Sequence of chain 1.A:
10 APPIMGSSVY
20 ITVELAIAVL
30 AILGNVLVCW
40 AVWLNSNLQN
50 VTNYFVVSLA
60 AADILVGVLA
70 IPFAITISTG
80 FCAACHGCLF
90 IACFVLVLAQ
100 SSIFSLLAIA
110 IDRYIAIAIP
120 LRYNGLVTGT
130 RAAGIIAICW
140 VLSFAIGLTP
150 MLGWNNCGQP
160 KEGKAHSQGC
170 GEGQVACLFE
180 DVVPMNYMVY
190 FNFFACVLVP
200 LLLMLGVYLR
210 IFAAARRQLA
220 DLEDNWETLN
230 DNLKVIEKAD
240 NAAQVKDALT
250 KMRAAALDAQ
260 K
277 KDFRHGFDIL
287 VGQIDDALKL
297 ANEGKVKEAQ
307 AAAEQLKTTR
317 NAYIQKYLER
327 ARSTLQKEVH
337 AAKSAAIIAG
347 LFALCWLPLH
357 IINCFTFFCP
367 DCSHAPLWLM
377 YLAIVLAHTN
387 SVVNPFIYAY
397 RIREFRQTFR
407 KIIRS

The protein below binds the small molecule below.
Small molecule (SMILES): Cn1c(=O)c2[nH]cnc2n(C)c1=O

Binding-site contacts:
Ligand atom C8 contacts residue PHE178 of chain 1.A at 3.7 Å (hydrophobic).
Ligand atom N9 contacts residue PHE178 of chain 1.A at 3.6 Å.
Ligand atom N3 contacts residue ILE380 of chain 1.A at 4.1 Å.
Ligand atom N1 contacts residue PHE178 of chain 1.A at 3.5 Å.
Ligand atom C6 contacts residue LEU355 of chain 1.A at 3.6 Å (hydrophobic).
Ligand atom O6 contacts residue PHE178 of chain 1.A at 3.8 Å.
Ligand atom C1 contacts residue VAL94 of chain 1.A at 4.2 Å (hydrophobic).
Ligand atom C5 contacts residue LEU355 of chain 1.A at 3.8 Å (hydrophobic).
Ligand atom C6 contacts residue MET187 of chain 1.A at 4.3 Å (hydrophobic).
Ligand atom C1 contacts residue TRP352 of chain 1.A at 4.3 Å (hydrophobic).
Ligand atom C5 contacts residue ASN359 of chain 1.A at 4.0 Å.
Ligand atom O6 contacts residue MET187 of chain 1.A at 3.4 Å.
Ligand atom O6 contacts residue ASN359 of chain 1.A at 2.9 Å (h-bond).
Ligand atom N9 contacts residue ILE380 of chain 1.A at 4.3 Å.
Ligand atom N7 contacts residue GLU179 of chain 1.A at 4.1 Å.
Ligand atom N7 contacts residue LEU355 of chain 1.A at 3.8 Å.
Ligand atom C3 contacts residue PHE178 of chain 1.A at 3.8 Å (hydrophobic).
Ligand atom O2 contacts residue PHE178 of chain 1.A at 3.9 Å.
Ligand atom N3 contacts residue PHE178 of chain 1.A at 3.5 Å.
Ligand atom C2 contacts residue PHE178 of chain 1.A at 3.5 Å (hydrophobic).
Ligand atom N7 contacts residue ASN359 of chain 1.A at 3.0 Å (h-bond).
Ligand atom N7 contacts residue PHE178 of chain 1.A at 3.7 Å.
Ligand atom C1 contacts residue LEU95 of chain 1.A at 3.8 Å (hydrophobic).
Ligand atom C8 contacts residue GLU179 of chain 1.A at 3.4 Å.
Ligand atom C8 contacts residue ASN359 of chain 1.A at 3.8 Å.
Ligand atom C6 contacts residue PHE178 of chain 1.A at 3.5 Å (hydrophobic).
Ligand atom O6 contacts residue LEU355 of chain 1.A at 3.7 Å.
Ligand atom C1 contacts residue PHE178 of chain 1.A at 4.0 Å (hydrophobic).
Ligand atom C8 contacts residue MET376 of chain 1.A at 3.4 Å (hydrophobic).
Ligand atom C4 contacts residue LEU355 of chain 1.A at 4.3 Å (hydrophobic).
Ligand atom C4 contacts residue PHE178 of chain 1.A at 3.5 Å (hydrophobic).
Ligand atom C5 contacts residue PHE178 of chain 1.A at 3.4 Å (hydrophobic).
Ligand atom N1 contacts residue LEU355 of chain 1.A at 3.6 Å.
Ligand atom O2 contacts residue VAL94 of chain 1.A at 4.0 Å.
Ligand atom N7 contacts residue MET376 of chain 1.A at 4.2 Å.
Ligand atom C3 contacts residue ILE380 of chain 1.A at 3.6 Å (hydrophobic).
Ligand atom C6 contacts residue ASN359 of chain 1.A at 3.9 Å.
Ligand atom C2 contacts residue LEU355 of chain 1.A at 4.2 Å (hydrophobic).
Ligand atom N9 contacts residue MET376 of chain 1.A at 4.0 Å.
Ligand atom C1 contacts residue LEU355 of chain 1.A at 3.8 Å (hydrophobic).